Sequence of chain 1.A:
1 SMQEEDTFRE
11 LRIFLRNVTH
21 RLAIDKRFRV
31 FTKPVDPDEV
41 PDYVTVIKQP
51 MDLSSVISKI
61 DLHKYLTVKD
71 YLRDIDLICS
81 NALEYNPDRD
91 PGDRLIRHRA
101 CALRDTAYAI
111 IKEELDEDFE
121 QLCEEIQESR

Binding-site contacts:
Ligand atom C4 contacts residue ASN86 of chain 1.A at 3.7 Å.
Ligand atom N3 contacts residue TYR85 of chain 1.A at 3.7 Å.
Ligand atom O4 contacts residue ILE96 of chain 1.A at 3.7 Å.
Ligand atom O2 contacts residue ASN86 of chain 1.A at 3.7 Å.
Ligand atom C2 contacts residue ILE96 of chain 1.A at 4.4 Å (hydrophobic).
Ligand atom C6 contacts residue VAL35 of chain 1.A at 4.0 Å (hydrophobic).
Ligand atom C2 contacts residue ASN86 of chain 1.A at 3.9 Å.
Ligand atom N1 contacts residue VAL30 of chain 1.A at 4.5 Å.
Ligand atom C4 contacts residue ILE96 of chain 1.A at 3.5 Å (hydrophobic).
Ligand atom C2 contacts residue EDO1 of chain 1.I at 4.2 Å.
Ligand atom CM5 contacts residue VAL35 of chain 1.A at 3.4 Å (hydrophobic).
Ligand atom O2 contacts residue TYR85 of chain 1.A at 4.2 Å.
Ligand atom O2 contacts residue EDO1 of chain 1.I at 3.7 Å.
Ligand atom C6 contacts residue VAL30 of chain 1.A at 3.8 Å (hydrophobic).
Ligand atom CM5 contacts residue ILE96 of chain 1.A at 4.3 Å (hydrophobic).
Ligand atom C5 contacts residue VAL30 of chain 1.A at 4.0 Å (hydrophobic).
Ligand atom C4 contacts residue TYR43 of chain 1.A at 4.2 Å (hydrophobic).
Ligand atom N1 contacts residue VAL40 of chain 1.A at 4.2 Å.
Ligand atom N3 contacts residue ASN86 of chain 1.A at 3.1 Å (h-bond).
Ligand atom CM5 contacts residue VAL30 of chain 1.A at 3.9 Å (hydrophobic).
Ligand atom O4 contacts residue ALA82 of chain 1.A at 4.5 Å.
Ligand atom C5 contacts residue VAL35 of chain 1.A at 3.8 Å (hydrophobic).
Ligand atom N3 contacts residue ILE96 of chain 1.A at 3.9 Å.
Ligand atom C4 contacts residue TYR85 of chain 1.A at 4.2 Å (hydrophobic).
Ligand atom C5 contacts residue ILE96 of chain 1.A at 3.9 Å (hydrophobic).
Ligand atom C6 contacts residue ILE96 of chain 1.A at 4.4 Å (hydrophobic).
Ligand atom O4 contacts residue ASN86 of chain 1.A at 2.9 Å (h-bond).
Ligand atom O4 contacts residue TYR43 of chain 1.A at 3.8 Å.
Ligand atom C2 contacts residue TYR85 of chain 1.A at 4.4 Å (hydrophobic).
Ligand atom O4 contacts residue TYR85 of chain 1.A at 3.9 Å.

The small molecule below binds the protein below.
Small molecule (SMILES): Cc1c[nH]c(=O)[nH]c1=O